Sequence of chain 1.B:
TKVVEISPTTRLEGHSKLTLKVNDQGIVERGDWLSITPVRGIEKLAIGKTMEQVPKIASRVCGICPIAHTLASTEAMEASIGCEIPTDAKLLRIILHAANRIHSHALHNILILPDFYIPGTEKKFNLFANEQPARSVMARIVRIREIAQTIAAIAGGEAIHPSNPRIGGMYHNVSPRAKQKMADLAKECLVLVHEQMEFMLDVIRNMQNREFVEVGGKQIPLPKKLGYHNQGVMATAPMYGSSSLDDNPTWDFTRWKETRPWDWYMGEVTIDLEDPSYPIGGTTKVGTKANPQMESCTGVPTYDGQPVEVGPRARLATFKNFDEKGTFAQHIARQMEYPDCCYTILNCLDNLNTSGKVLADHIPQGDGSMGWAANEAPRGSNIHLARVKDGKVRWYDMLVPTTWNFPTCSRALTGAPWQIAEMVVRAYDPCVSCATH

Sequence of chain 1.C:
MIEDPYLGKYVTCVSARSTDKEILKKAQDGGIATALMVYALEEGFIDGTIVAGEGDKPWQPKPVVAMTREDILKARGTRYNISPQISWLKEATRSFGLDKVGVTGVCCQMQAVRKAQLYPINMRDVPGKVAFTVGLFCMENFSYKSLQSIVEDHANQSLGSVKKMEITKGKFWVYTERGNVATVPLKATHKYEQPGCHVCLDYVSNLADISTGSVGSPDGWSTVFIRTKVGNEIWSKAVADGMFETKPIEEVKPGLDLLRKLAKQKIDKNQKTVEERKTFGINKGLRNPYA

Sequence of chain 1.A:
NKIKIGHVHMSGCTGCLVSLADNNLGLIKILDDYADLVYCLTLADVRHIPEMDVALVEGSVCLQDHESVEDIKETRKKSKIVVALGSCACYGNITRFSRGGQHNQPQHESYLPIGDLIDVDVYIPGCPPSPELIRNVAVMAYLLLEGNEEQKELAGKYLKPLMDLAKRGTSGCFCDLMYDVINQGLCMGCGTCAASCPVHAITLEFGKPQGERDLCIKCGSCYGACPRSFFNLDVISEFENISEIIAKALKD

Binding-site contacts:
Ligand atom C2 contacts residue SER87 of chain 1.C at 4.3 Å.
Ligand atom C1 contacts residue ALA195 of chain 1.A at 4.5 Å (hydrophobic).
Ligand atom C3 contacts residue HIS201 of chain 1.A at 3.7 Å.
Ligand atom C4 contacts residue GLU91 of chain 1.C at 3.3 Å.
Ligand atom C1 contacts residue SER87 of chain 1.C at 3.3 Å.
Ligand atom C3 contacts residue HIS173 of chain 1.B at 4.3 Å.
Ligand atom O5 contacts residue SER87 of chain 1.C at 4.1 Å.
Ligand atom O5 contacts residue TRP88 of chain 1.C at 3.7 Å.
Ligand atom O6 contacts residue ALA195 of chain 1.A at 3.6 Å.
Ligand atom O5 contacts residue GLU91 of chain 1.C at 4.4 Å.
Ligand atom O6 contacts residue HIS201 of chain 1.A at 3.3 Å (h-bond).
Ligand atom C4 contacts residue HIS201 of chain 1.A at 3.5 Å.
Ligand atom C4 contacts residue HIS173 of chain 1.B at 3.2 Å.
Ligand atom O6 contacts residue SER87 of chain 1.C at 4.5 Å.

A small-molecule ligand and the protein it binds are described below.
Small molecule (SMILES): C[C@@H](O)[C@@H](C)O